This protein binds this small molecule.
Small molecule (SMILES): CC(=O)N[C@@H]1[C@@H](O)[C@H](O)[C@@H](CO)O[C@H]1O

Binding-site contacts:
Ligand atom C7 contacts residue ASN69 of chain 1.MA at 3.3 Å.
Ligand atom C4 contacts residue ASN69 of chain 1.MA at 4.2 Å.
Ligand atom C8 contacts residue ASN69 of chain 1.MA at 3.7 Å.
Ligand atom O5 contacts residue ASN69 of chain 1.MA at 2.2 Å (h-bond).
Ligand atom O7 contacts residue ASN69 of chain 1.MA at 4.3 Å.
Ligand atom N2 contacts residue ASN69 of chain 1.MA at 2.4 Å (h-bond).
Ligand atom C3 contacts residue ASN69 of chain 1.MA at 3.9 Å.
Ligand atom C1 contacts residue ASN69 of chain 1.MA at 1.4 Å.
Ligand atom C2 contacts residue ASN69 of chain 1.MA at 2.6 Å.
Ligand atom C5 contacts residue ASN69 of chain 1.MA at 3.6 Å.

Sequence of chain 1.MA:
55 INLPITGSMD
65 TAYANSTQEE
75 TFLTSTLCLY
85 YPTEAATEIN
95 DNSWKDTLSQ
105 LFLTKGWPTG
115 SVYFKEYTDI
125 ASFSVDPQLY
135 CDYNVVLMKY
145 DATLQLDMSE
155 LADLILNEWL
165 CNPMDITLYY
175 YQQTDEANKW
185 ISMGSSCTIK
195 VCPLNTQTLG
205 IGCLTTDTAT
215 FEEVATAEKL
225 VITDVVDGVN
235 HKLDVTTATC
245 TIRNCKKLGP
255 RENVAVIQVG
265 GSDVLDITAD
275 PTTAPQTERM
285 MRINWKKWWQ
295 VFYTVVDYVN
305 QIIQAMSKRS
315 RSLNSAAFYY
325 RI